Sequence of chain 1.A:
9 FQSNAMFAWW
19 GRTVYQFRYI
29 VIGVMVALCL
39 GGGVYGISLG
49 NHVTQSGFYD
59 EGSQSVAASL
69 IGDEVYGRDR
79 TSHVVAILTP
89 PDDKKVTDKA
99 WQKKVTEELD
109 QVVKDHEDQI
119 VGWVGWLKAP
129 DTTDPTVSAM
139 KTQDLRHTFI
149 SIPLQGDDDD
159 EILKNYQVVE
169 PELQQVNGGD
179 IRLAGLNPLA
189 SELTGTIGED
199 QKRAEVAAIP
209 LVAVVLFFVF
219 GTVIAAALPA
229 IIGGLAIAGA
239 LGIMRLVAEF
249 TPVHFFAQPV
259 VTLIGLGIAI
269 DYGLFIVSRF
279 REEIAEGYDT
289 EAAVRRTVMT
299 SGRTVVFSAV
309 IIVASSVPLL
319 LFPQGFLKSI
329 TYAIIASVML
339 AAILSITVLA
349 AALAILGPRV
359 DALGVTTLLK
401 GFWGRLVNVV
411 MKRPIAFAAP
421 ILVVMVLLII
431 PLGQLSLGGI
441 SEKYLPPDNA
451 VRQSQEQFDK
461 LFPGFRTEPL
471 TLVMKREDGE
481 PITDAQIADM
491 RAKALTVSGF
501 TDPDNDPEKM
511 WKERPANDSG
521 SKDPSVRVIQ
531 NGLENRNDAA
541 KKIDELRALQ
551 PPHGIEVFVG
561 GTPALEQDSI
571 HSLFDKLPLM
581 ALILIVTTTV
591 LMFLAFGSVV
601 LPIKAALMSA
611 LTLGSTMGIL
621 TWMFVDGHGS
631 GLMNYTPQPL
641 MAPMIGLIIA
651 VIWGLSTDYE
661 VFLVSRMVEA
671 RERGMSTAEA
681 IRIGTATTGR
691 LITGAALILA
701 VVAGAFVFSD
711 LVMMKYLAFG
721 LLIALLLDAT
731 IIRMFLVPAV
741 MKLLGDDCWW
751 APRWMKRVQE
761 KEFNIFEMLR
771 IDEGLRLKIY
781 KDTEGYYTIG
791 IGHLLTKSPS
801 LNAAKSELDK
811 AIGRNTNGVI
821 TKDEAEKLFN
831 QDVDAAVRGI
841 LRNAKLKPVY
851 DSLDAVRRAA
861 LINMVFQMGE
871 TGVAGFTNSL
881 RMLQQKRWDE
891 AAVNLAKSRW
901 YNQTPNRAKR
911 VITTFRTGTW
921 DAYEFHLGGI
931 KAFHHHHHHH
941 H

Binding-site contacts:
Ligand atom CBA contacts residue PHE708 of chain 1.A at 4.0 Å (hydrophobic).
Ligand atom CBB contacts residue ALA205 of chain 1.A at 4.1 Å (hydrophobic).
Ligand atom CBD contacts residue GLY704 of chain 1.A at 4.2 Å.
Ligand atom OAU contacts residue ASN634 of chain 1.A at 3.0 Å (h-bond).
Ligand atom CAT contacts residue ASN634 of chain 1.A at 3.5 Å.
Ligand atom OAU contacts residue ASP710 of chain 1.A at 4.4 Å.
Ligand atom CAY contacts residue ALA205 of chain 1.A at 4.3 Å (hydrophobic).
Ligand atom CAZ contacts residue PHE708 of chain 1.A at 3.4 Å (hydrophobic).
Ligand atom CBD contacts residue LEU209 of chain 1.A at 4.2 Å (hydrophobic).
Ligand atom CBD contacts residue VAL701 of chain 1.A at 4.2 Å (hydrophobic).
Ligand atom CBF contacts residue ALA700 of chain 1.A at 3.8 Å (hydrophobic).
Ligand atom CBE contacts residue GLY704 of chain 1.A at 3.7 Å.
Ligand atom CAY contacts residue ARG201 of chain 1.A at 4.5 Å.
Ligand atom CBC contacts residue ALA705 of chain 1.A at 4.3 Å (hydrophobic).
Ligand atom O6 contacts residue ARG201 of chain 1.A at 4.1 Å.
Ligand atom O4 contacts residue ARG201 of chain 1.A at 3.5 Å.
Ligand atom CBF contacts residue GLY704 of chain 1.A at 4.2 Å.
Ligand atom CBC contacts residue GLY704 of chain 1.A at 3.3 Å.
Ligand atom CBA contacts residue ALA205 of chain 1.A at 3.6 Å (hydrophobic).
Ligand atom CAZ contacts residue GLY704 of chain 1.A at 4.4 Å.
Ligand atom OAU contacts residue ASP448 of chain 1.A at 4.4 Å.
Ligand atom CBB contacts residue ALA705 of chain 1.A at 4.4 Å (hydrophobic).
Ligand atom CBI contacts residue LEU722 of chain 1.A at 4.4 Å (hydrophobic).
Ligand atom OAQ contacts residue PHE708 of chain 1.A at 3.8 Å.
Ligand atom CBF contacts residue VAL701 of chain 1.A at 4.0 Å (hydrophobic).
Ligand atom CBB contacts residue GLY704 of chain 1.A at 4.0 Å.
Ligand atom CBB contacts residue LEU209 of chain 1.A at 4.4 Å (hydrophobic).
Ligand atom CAY contacts residue PHE708 of chain 1.A at 4.3 Å (hydrophobic).
Ligand atom CBA contacts residue GLY704 of chain 1.A at 3.8 Å.
Ligand atom CAX contacts residue PHE708 of chain 1.A at 4.2 Å (hydrophobic).
Ligand atom CAR contacts residue ASN634 of chain 1.A at 3.8 Å.
Ligand atom CBA contacts residue ALA705 of chain 1.A at 3.9 Å (hydrophobic).
Ligand atom CBC contacts residue PHE708 of chain 1.A at 4.1 Å (hydrophobic).
Ligand atom CAP contacts residue PHE708 of chain 1.A at 4.3 Å (hydrophobic).

The protein below binds the small molecule below.
Small molecule (SMILES): CCCCCCCCCCCCOC[C@H]1O[C@H](O[C@H]2O[C@H](CO)[C@@H](O)[C@H](O)[C@H]2O)[C@H](O)[C@@H](O)[C@@H]1O